Sequence of chain 1.A:
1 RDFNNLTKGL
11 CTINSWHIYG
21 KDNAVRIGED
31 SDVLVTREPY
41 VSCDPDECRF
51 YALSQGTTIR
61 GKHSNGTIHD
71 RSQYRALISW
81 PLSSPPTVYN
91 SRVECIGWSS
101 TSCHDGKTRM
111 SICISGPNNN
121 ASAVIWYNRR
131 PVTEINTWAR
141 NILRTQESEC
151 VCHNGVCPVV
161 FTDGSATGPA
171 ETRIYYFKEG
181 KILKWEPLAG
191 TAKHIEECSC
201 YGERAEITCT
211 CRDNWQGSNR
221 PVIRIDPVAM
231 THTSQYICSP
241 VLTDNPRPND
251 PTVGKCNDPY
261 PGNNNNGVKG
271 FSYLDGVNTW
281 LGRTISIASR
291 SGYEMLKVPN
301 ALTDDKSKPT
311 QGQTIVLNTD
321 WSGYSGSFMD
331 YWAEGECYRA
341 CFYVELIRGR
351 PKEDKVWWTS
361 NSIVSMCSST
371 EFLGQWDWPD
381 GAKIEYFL

Sequence of chain 4.A:
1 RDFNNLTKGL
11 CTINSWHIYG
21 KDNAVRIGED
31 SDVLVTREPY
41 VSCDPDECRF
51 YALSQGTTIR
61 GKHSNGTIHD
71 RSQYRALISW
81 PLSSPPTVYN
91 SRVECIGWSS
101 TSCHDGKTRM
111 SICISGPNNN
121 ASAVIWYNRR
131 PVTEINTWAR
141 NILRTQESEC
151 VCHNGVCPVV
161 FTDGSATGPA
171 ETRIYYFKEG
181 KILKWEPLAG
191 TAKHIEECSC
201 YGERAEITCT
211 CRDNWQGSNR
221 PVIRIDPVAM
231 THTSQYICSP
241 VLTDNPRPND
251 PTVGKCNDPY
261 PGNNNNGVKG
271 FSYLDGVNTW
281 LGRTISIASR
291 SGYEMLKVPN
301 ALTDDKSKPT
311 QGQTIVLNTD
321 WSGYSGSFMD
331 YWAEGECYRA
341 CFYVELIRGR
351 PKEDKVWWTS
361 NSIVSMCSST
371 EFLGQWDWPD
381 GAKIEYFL

The small molecule below binds the protein below.
Small molecule (SMILES): CC(=O)N[C@H]1[C@H](O[C@H]2[C@H](O)[C@@H](NC(C)=O)CO[C@@H]2CO)O[C@H](CO)[C@@H](O[C@@H]2O[C@H](CO[C@H]3O[C@H](CO[C@H]4O[C@H](CO)[C@@H](O)[C@H](O)[C@@H]4O)[C@@H](O)[C@H](O[C@H]4O[C@H](CO)[C@@H](O)[C@H](O)[C@@H]4O)[C@@H]3O)[C@@H](O)[C@H](O[C@H]3O[C@H](CO)[C@@H](O)[C@H](O)[C@@H]3O[C@H]3O[C@H](CO)[C@@H](O)[C@H](O)[C@@H]3O[C@H]3O[C@H](CO)[C@@H](O)[C@H](O)[C@@H]3O)[C@@H]2O)[C@@H]1O

Binding-site contacts:
Ligand atom C2 contacts residue ASN120 of chain 4.A at 2.4 Å.
Ligand atom C6 contacts residue PRO309 of chain 1.A at 3.7 Å (hydrophobic).
Ligand atom O5 contacts residue GLN375 of chain 1.A at 3.4 Å (h-bond).
Ligand atom O6 contacts residue LYS308 of chain 1.A at 2.7 Å (salt-bridge).
Ligand atom C6 contacts residue THR310 of chain 1.A at 3.6 Å.
Ligand atom O5 contacts residue ASP250 of chain 1.A at 3.6 Å (salt-bridge).
Ligand atom O3 contacts residue ARG283 of chain 1.A at 3.0 Å (salt-bridge).
Ligand atom C6 contacts residue LYS308 of chain 1.A at 3.7 Å.
Ligand atom O3 contacts residue ASP250 of chain 1.A at 3.0 Å (salt-bridge).
Ligand atom O2 contacts residue GLY312 of chain 1.A at 3.2 Å.
Ligand atom C3 contacts residue GLU294 of chain 1.A at 3.3 Å.
Ligand atom O4 contacts residue ILE287 of chain 1.A at 3.4 Å.
Ligand atom O4 contacts residue ARG283 of chain 1.A at 3.5 Å (salt-bridge).
Ligand atom O2 contacts residue LEU296 of chain 1.A at 3.4 Å.
Ligand atom C5 contacts residue ARG283 of chain 1.A at 3.6 Å.
Ligand atom O6 contacts residue ILE285 of chain 1.A at 2.7 Å (h-bond).
Ligand atom O3 contacts residue GLN311 of chain 1.A at 3.2 Å.
Ligand atom C7 contacts residue ASN120 of chain 4.A at 3.5 Å.
Ligand atom C3 contacts residue GLY312 of chain 1.A at 3.2 Å.
Ligand atom N2 contacts residue ASN120 of chain 4.A at 2.9 Å (h-bond).
Ligand atom C6 contacts residue GLN311 of chain 1.A at 3.7 Å.
Ligand atom O3 contacts residue GLU294 of chain 1.A at 2.6 Å (salt-bridge).
Ligand atom C6 contacts residue ASP250 of chain 1.A at 3.5 Å.
Ligand atom O3 contacts residue GLY312 of chain 1.A at 2.9 Å (h-bond).
Ligand atom O4 contacts residue GLU294 of chain 1.A at 2.7 Å (salt-bridge).
Ligand atom O5 contacts residue ASN120 of chain 4.A at 2.3 Å (h-bond).
Ligand atom O6 contacts residue ASP250 of chain 1.A at 2.6 Å (salt-bridge).
Ligand atom C1 contacts residue ASN120 of chain 4.A at 1.4 Å.
Ligand atom O3 contacts residue ASN249 of chain 1.A at 2.6 Å (h-bond).
Ligand atom O2 contacts residue ASN249 of chain 1.A at 3.2 Å (h-bond).
Ligand atom O5 contacts residue GLY374 of chain 1.A at 3.4 Å.
Ligand atom C6 contacts residue LEU373 of chain 1.A at 3.3 Å (hydrophobic).
Ligand atom O6 contacts residue GLN375 of chain 1.A at 3.3 Å.
Ligand atom O5 contacts residue GLY312 of chain 1.A at 3.6 Å.
Ligand atom O6 contacts residue THR310 of chain 1.A at 3.5 Å (h-bond).
Ligand atom O5 contacts residue ARG283 of chain 1.A at 3.0 Å (salt-bridge).
Ligand atom O4 contacts residue ARG247 of chain 1.A at 3.1 Å (salt-bridge).
Ligand atom C4 contacts residue GLU294 of chain 1.A at 3.5 Å.
Ligand atom C6 contacts residue ILE285 of chain 1.A at 3.5 Å (hydrophobic).
Ligand atom C5 contacts residue ASN120 of chain 4.A at 3.6 Å.